Sequence of chain 1.J:
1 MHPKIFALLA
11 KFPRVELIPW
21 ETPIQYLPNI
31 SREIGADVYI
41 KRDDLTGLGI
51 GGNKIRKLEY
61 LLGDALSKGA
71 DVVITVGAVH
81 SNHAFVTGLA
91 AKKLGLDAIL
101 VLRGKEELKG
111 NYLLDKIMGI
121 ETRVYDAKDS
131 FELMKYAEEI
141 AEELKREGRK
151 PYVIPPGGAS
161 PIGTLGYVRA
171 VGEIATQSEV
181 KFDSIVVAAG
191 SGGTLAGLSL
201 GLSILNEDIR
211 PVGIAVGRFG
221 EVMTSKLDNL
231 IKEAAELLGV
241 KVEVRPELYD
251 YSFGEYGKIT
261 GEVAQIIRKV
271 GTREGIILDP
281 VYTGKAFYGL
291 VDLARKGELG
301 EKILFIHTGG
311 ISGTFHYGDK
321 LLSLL

Binding-site contacts:
Ligand atom C2 contacts residue TYR282 of chain 1.J at 3.4 Å (hydrophobic).
Ligand atom N1 contacts residue THR308 of chain 1.J at 2.5 Å (h-bond).
Ligand atom O3P contacts residue ALA188 of chain 1.J at 3.2 Å (h-bond).
Ligand atom N contacts residue TYR282 of chain 1.J at 3.3 Å.
Ligand atom P contacts residue THR194 of chain 1.J at 3.6 Å.
Ligand atom C5A contacts residue ASN53 of chain 1.J at 3.4 Å.
Ligand atom O2P contacts residue GLY157 of chain 1.J at 3.5 Å (h-bond).
Ligand atom O7 contacts residue TYR282 of chain 1.J at 3.5 Å (h-bond).
Ligand atom P contacts residue SER191 of chain 1.J at 3.3 Å.
Ligand atom C2 contacts residue THR308 of chain 1.J at 3.5 Å.
Ligand atom O2P contacts residue LYS54 of chain 1.J at 3.2 Å (salt-bridge).
Ligand atom O3 contacts residue TYR282 of chain 1.J at 3.4 Å.
Ligand atom C9 contacts residue GLY157 of chain 1.J at 3.1 Å.
Ligand atom C8 contacts residue TYR282 of chain 1.J at 3.2 Å (hydrophobic).
Ligand atom N1 contacts residue TYR282 of chain 1.J at 3.6 Å.
Ligand atom P contacts residue GLY192 of chain 1.J at 3.6 Å.
Ligand atom O4P contacts residue ASN53 of chain 1.J at 3.5 Å (h-bond).
Ligand atom O1P contacts residue GLY192 of chain 1.J at 2.5 Å (h-bond).
Ligand atom O3 contacts residue ASN82 of chain 1.J at 3.1 Å (h-bond).
Ligand atom O2P contacts residue SER191 of chain 1.J at 2.8 Å (h-bond).
Ligand atom C7 contacts residue TYR282 of chain 1.J at 3.0 Å (hydrophobic).
Ligand atom C2A contacts residue GLY310 of chain 1.J at 3.2 Å.
Ligand atom O2P contacts residue THR194 of chain 1.J at 3.3 Å (h-bond).
Ligand atom O7 contacts residue SER81 of chain 1.J at 3.5 Å.
Ligand atom C5 contacts residue ASN53 of chain 1.J at 3.6 Å.
Ligand atom O3P contacts residue THR194 of chain 1.J at 3.0 Å.
Ligand atom O1P contacts residue GLY190 of chain 1.J at 2.8 Å (h-bond).
Ligand atom C2A contacts residue ASN82 of chain 1.J at 3.4 Å.
Ligand atom O4P contacts residue LYS54 of chain 1.J at 3.5 Å (salt-bridge).
Ligand atom O7 contacts residue ASN82 of chain 1.J at 3.0 Å (h-bond).
Ligand atom O1P contacts residue SER191 of chain 1.J at 2.3 Å (h-bond).
Ligand atom O2P contacts residue LYS57 of chain 1.J at 3.4 Å (salt-bridge).
Ligand atom O8 contacts residue TYR282 of chain 1.J at 3.1 Å (h-bond).
Ligand atom C9 contacts residue LYS54 of chain 1.J at 3.1 Å.
Ligand atom C2A contacts residue GLY309 of chain 1.J at 3.4 Å.
Ligand atom C4 contacts residue TYR282 of chain 1.J at 3.5 Å (hydrophobic).
Ligand atom C4A contacts residue LYS54 of chain 1.J at 3.6 Å.
Ligand atom C6 contacts residue THR308 of chain 1.J at 3.1 Å.
Ligand atom C3 contacts residue TYR282 of chain 1.J at 3.4 Å (hydrophobic).
Ligand atom C4A contacts residue TYR282 of chain 1.J at 3.4 Å (hydrophobic).

A protein and the small-molecule ligand that binds it are described below.
Small molecule (SMILES): Cc1ncc(COP(=O)(O)O)c(CNC2(C(=O)O)CC2)c1O